Binding-site contacts:
Ligand atom O4 contacts residue ASP538 of chain 1.A at 3.9 Å.
Ligand atom O3 contacts residue GLU288 of chain 1.A at 3.6 Å (salt-bridge).
Ligand atom O3 contacts residue TYR325 of chain 1.A at 3.8 Å.
Ligand atom C4 contacts residue TRP539 of chain 1.A at 3.9 Å (hydrophobic).
Ligand atom C1 contacts residue HIS524 of chain 1.A at 4.1 Å.
Ligand atom C3 contacts residue ARG165 of chain 1.A at 4.1 Å.
Ligand atom O3 contacts residue TRP539 of chain 1.A at 3.7 Å.
Ligand atom C3 contacts residue GLY522 of chain 1.A at 3.6 Å.
Ligand atom O4 contacts residue ARG165 of chain 1.A at 3.3 Å (salt-bridge).
Ligand atom C4 contacts residue TYR390 of chain 1.A at 4.1 Å (hydrophobic).
Ligand atom C5 contacts residue TRP539 of chain 1.A at 3.6 Å (hydrophobic).
Ligand atom C3 contacts residue ARG332 of chain 1.A at 3.9 Å.
Ligand atom C4 contacts residue ARG165 of chain 1.A at 4.0 Å.
Ligand atom O4 contacts residue TRP539 of chain 1.A at 3.4 Å.
Ligand atom O3 contacts residue ASP361 of chain 1.A at 2.6 Å (salt-bridge).
Ligand atom O5 contacts residue HIS524 of chain 1.A at 3.5 Å (h-bond).
Ligand atom O4 contacts residue HIS524 of chain 1.A at 3.9 Å.
Ligand atom O4 contacts residue ARG332 of chain 1.A at 2.7 Å (salt-bridge).
Ligand atom C3 contacts residue GLU288 of chain 1.A at 3.6 Å.
Ligand atom C4 contacts residue ARG332 of chain 1.A at 4.0 Å.
Ligand atom C2 contacts residue TRP539 of chain 1.A at 4.0 Å (hydrophobic).
Ligand atom O4 contacts residue HIS517 of chain 1.A at 2.9 Å (h-bond).
Ligand atom O3 contacts residue GLN521 of chain 1.A at 3.4 Å (h-bond).
Ligand atom O3 contacts residue PHE323 of chain 1.A at 3.7 Å.
Ligand atom C2 contacts residue ASP361 of chain 1.A at 3.8 Å.
Ligand atom C4 contacts residue ASP361 of chain 1.A at 4.1 Å.
Ligand atom C1 contacts residue TRP539 of chain 1.A at 4.1 Å (hydrophobic).
Ligand atom C3 contacts residue TYR325 of chain 1.A at 3.7 Å (hydrophobic).
Ligand atom C4 contacts residue HIS517 of chain 1.A at 3.6 Å.
Ligand atom O3 contacts residue GLY522 of chain 1.A at 3.3 Å.
Ligand atom C3 contacts residue ASP361 of chain 1.A at 3.6 Å.
Ligand atom O2 contacts residue HIS699 of chain 1.A at 3.3 Å (h-bond).
Ligand atom O3 contacts residue ARG332 of chain 1.A at 3.0 Å (salt-bridge).
Ligand atom C3 contacts residue TRP539 of chain 1.A at 3.9 Å (hydrophobic).
Ligand atom O2 contacts residue GLY522 of chain 1.A at 3.5 Å.
Ligand atom O2 contacts residue GLU288 of chain 1.A at 2.5 Å (salt-bridge).
Ligand atom C5 contacts residue GLN521 of chain 1.A at 3.2 Å.
Ligand atom O5 contacts residue GLN521 of chain 1.A at 3.1 Å (h-bond).
Ligand atom C5 contacts residue ARG165 of chain 1.A at 3.9 Å.
Ligand atom C2 contacts residue GLU288 of chain 1.A at 3.5 Å.

A protein and the small-molecule ligand that binds it are described below.
Small molecule (SMILES): O[C@@H]1[C@@H](O)[C@H](O[C@@H]2CO[C@@H](O)[C@H](O)[C@H]2O)OC[C@H]1O

Sequence of chain 1.A:
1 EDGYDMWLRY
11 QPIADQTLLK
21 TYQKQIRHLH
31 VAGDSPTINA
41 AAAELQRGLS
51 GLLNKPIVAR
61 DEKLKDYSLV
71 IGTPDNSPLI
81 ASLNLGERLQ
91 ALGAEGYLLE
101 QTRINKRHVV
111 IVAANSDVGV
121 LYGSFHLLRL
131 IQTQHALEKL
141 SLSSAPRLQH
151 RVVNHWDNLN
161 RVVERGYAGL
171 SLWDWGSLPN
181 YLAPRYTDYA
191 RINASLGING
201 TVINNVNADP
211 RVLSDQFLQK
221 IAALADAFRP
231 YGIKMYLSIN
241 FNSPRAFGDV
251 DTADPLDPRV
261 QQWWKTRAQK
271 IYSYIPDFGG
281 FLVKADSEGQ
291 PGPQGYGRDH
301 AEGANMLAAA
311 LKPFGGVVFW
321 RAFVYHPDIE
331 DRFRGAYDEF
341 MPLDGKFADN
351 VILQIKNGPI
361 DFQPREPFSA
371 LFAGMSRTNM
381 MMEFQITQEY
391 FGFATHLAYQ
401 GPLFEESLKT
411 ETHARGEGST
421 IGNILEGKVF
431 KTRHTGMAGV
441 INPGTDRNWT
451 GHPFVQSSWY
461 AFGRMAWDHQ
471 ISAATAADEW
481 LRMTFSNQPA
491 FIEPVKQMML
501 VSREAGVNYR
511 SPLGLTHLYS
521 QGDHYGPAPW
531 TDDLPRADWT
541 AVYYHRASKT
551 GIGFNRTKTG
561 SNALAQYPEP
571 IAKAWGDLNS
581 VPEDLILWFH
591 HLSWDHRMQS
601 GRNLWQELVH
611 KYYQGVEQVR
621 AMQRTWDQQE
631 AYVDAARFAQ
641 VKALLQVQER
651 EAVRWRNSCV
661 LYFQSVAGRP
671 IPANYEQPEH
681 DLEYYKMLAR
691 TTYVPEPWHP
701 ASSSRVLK